Sequence of chain 1.D:
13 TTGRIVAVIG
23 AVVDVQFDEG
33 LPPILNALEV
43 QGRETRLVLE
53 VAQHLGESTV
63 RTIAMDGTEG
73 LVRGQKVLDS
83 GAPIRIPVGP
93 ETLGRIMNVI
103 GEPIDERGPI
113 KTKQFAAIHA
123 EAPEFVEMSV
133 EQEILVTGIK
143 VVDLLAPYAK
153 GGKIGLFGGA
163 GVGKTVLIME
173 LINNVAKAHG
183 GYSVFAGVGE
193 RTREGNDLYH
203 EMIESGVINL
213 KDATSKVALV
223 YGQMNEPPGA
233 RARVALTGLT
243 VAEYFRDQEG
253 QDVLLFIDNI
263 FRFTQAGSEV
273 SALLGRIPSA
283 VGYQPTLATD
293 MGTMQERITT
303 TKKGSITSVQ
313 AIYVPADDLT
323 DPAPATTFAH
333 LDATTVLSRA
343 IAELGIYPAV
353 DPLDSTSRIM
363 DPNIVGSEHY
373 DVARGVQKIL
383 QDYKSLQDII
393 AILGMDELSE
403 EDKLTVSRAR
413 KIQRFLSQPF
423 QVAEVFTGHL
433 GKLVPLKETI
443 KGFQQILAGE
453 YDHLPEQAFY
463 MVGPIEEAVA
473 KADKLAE

Sequence of chain 1.A:
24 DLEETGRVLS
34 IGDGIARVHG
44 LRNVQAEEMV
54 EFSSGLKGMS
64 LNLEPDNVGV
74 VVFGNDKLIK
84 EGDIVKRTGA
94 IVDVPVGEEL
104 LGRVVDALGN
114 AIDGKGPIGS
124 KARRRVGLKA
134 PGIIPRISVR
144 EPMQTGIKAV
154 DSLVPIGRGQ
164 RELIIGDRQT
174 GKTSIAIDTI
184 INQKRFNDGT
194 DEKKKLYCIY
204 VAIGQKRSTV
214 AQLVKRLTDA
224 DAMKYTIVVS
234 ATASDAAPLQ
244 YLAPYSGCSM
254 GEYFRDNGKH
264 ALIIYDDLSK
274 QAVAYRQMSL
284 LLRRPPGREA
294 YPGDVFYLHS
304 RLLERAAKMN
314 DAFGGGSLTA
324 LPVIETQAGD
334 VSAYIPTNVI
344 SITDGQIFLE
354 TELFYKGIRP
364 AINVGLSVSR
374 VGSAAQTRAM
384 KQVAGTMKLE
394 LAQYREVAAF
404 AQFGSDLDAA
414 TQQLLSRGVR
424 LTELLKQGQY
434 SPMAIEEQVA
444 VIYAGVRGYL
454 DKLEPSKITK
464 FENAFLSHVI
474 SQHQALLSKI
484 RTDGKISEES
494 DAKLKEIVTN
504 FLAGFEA

The protein below binds the small molecule below.
Small molecule (SMILES): Nc1ncnc2c1ncn2[C@@H]1O[C@H](CO[P](=O)(O)O[P](=O)(O)NP(=O)(O)O)[C@@H](O)[C@H]1O

Binding-site contacts:
Ligand atom O3G contacts residue ARG171 of chain 1.A at 3.4 Å.
Ligand atom C1' contacts residue GLN432 of chain 1.A at 3.7 Å.
Ligand atom O1B contacts residue THR173 of chain 1.A at 3.1 Å (h-bond).
Ligand atom PA contacts residue GLY174 of chain 1.A at 3.6 Å.
Ligand atom O2B contacts residue MG1 of chain 1.P at 2.2 Å.
Ligand atom N6 contacts residue PRO363 of chain 1.A at 3.6 Å.
Ligand atom PG contacts residue GLN172 of chain 1.A at 3.6 Å.
Ligand atom O3G contacts residue GLN172 of chain 1.A at 2.6 Å (h-bond).
Ligand atom PB contacts residue MG1 of chain 1.P at 3.3 Å.
Ligand atom PB contacts residue LYS175 of chain 1.A at 3.3 Å.
Ligand atom O5' contacts residue SER177 of chain 1.A at 3.6 Å (h-bond).
Ligand atom N7 contacts residue SER177 of chain 1.A at 3.7 Å.
Ligand atom O2B contacts residue THR176 of chain 1.A at 2.9 Å (h-bond).
Ligand atom O3A contacts residue GLY174 of chain 1.A at 2.7 Å (h-bond).
Ligand atom O2A contacts residue SER177 of chain 1.A at 2.6 Å (h-bond).
Ligand atom O2G contacts residue MG1 of chain 1.P at 2.2 Å.
Ligand atom O2A contacts residue GLY174 of chain 1.A at 3.5 Å.
Ligand atom C4 contacts residue GLN432 of chain 1.A at 3.4 Å.
Ligand atom O3A contacts residue LYS175 of chain 1.A at 3.0 Å (salt-bridge).
Ligand atom PG contacts residue MG1 of chain 1.P at 3.4 Å.
Ligand atom O1B contacts residue GLY174 of chain 1.A at 3.3 Å (h-bond).
Ligand atom N6 contacts residue ARG362 of chain 1.A at 3.7 Å.
Ligand atom N6 contacts residue GLN430 of chain 1.A at 2.8 Å (h-bond).
Ligand atom C2 contacts residue TYR372 of chain 1.D at 3.7 Å (hydrophobic).
Ligand atom O5' contacts residue GLY174 of chain 1.A at 3.5 Å.
Ligand atom O2' contacts residue GLN432 of chain 1.A at 2.7 Å (h-bond).
Ligand atom O2B contacts residue LYS175 of chain 1.A at 3.3 Å (salt-bridge).
Ligand atom O2A contacts residue THR176 of chain 1.A at 3.4 Å (h-bond).
Ligand atom C8 contacts residue GLN432 of chain 1.A at 3.6 Å.
Ligand atom PB contacts residue GLY174 of chain 1.A at 3.6 Å.
Ligand atom N3B contacts residue GLN172 of chain 1.A at 3.2 Å.
Ligand atom C2' contacts residue GLN432 of chain 1.A at 3.4 Å.
Ligand atom PA contacts residue SER177 of chain 1.A at 3.7 Å.
Ligand atom O4' contacts residue PHE357 of chain 1.A at 3.3 Å.
Ligand atom N9 contacts residue GLN432 of chain 1.A at 3.3 Å (h-bond).
Ligand atom O1B contacts residue LYS175 of chain 1.A at 2.8 Å (salt-bridge).
Ligand atom C8 contacts residue SER177 of chain 1.A at 3.1 Å.
Ligand atom O2A contacts residue LYS175 of chain 1.A at 3.7 Å.
Ligand atom N3B contacts residue MG1 of chain 1.P at 3.5 Å.
Ligand atom O1B contacts residue GLN172 of chain 1.A at 3.2 Å (h-bond).